Sequence of chain 1.X:
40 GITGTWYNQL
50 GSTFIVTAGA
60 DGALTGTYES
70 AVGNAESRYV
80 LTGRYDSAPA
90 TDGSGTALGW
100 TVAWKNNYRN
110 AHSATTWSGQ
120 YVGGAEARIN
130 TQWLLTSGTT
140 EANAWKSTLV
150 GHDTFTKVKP

Binding-site contacts:
Ligand atom CA contacts residue TRP103 of chain 1.X at 3.5 Å (hydrophobic).
Ligand atom CB contacts residue TRP144 of chain 1.U at 3.7 Å (hydrophobic).
Ligand atom O contacts residue SER69 of chain 1.X at 2.8 Å (h-bond).
Ligand atom O contacts residue SER69 of chain 1.X at 3.7 Å.
Ligand atom CA contacts residue TYR67 of chain 1.X at 3.7 Å (hydrophobic).
Ligand atom O contacts residue TYR78 of chain 1.X at 3.8 Å.
Ligand atom CG contacts residue TRP144 of chain 1.U at 3.6 Å (hydrophobic).
Ligand atom N contacts residue TRP103 of chain 1.X at 3.5 Å.
Ligand atom CD contacts residue LEU49 of chain 1.X at 3.5 Å (hydrophobic).
Ligand atom CD contacts residue SER112 of chain 1.X at 3.7 Å.
Ligand atom O contacts residue TYR67 of chain 1.X at 2.9 Å (h-bond).
Ligand atom CE3 contacts residue ARG108 of chain 1.X at 3.7 Å.
Ligand atom O contacts residue ALA110 of chain 1.X at 3.6 Å.
Ligand atom CB contacts residue TRP144 of chain 1.U at 3.7 Å (hydrophobic).
Ligand atom OE1 contacts residue SER112 of chain 1.X at 2.9 Å (h-bond).
Ligand atom OD1 contacts residue TRP103 of chain 1.X at 3.5 Å.
Ligand atom OD1 contacts residue LEU134 of chain 1.X at 3.7 Å.
Ligand atom CZ2 contacts residue ARG108 of chain 1.X at 3.8 Å.
Ligand atom CZ3 contacts residue ASN109 of chain 1.X at 3.7 Å.
Ligand atom CG contacts residue THR114 of chain 1.X at 3.8 Å.
Ligand atom NE1 contacts residue ARG108 of chain 1.X at 3.6 Å.
Ligand atom OE1 contacts residue LEU49 of chain 1.X at 2.7 Å (h-bond).
Ligand atom O contacts residue TRP103 of chain 1.X at 3.4 Å.
Ligand atom NE2 contacts residue LEU134 of chain 1.X at 3.8 Å.
Ligand atom C contacts residue TRP103 of chain 1.X at 3.6 Å (hydrophobic).
Ligand atom CG contacts residue SER112 of chain 1.X at 3.7 Å.
Ligand atom O contacts residue SER51 of chain 1.X at 3.1 Å (h-bond).
Ligand atom CZ3 contacts residue ARG108 of chain 1.X at 3.8 Å.
Ligand atom CA contacts residue TRP103 of chain 1.X at 3.8 Å (hydrophobic).
Ligand atom O contacts residue SER69 of chain 1.X at 3.3 Å.
Ligand atom NE2 contacts residue LEU49 of chain 1.X at 3.6 Å (h-bond).
Ligand atom OD1 contacts residue THR114 of chain 1.X at 2.7 Å (h-bond).
Ligand atom CG contacts residue ALA110 of chain 1.X at 3.9 Å (hydrophobic).
Ligand atom ND2 contacts residue TRP132 of chain 1.X at 3.3 Å.
Ligand atom O contacts residue TRP103 of chain 1.X at 3.5 Å.
Ligand atom C contacts residue TYR67 of chain 1.X at 3.7 Å (hydrophobic).
Ligand atom OE1 contacts residue SER51 of chain 1.X at 3.6 Å (h-bond).
Ligand atom CE2 contacts residue ARG108 of chain 1.X at 3.8 Å.
Ligand atom OE1 contacts residue LEU134 of chain 1.X at 3.9 Å.
Ligand atom CD1 contacts residue ARG108 of chain 1.X at 3.7 Å.

The protein below binds the small molecule below.
Small molecule (SMILES): NC(=O)CC[C@@H]1NC(=O)[C@H](CC2=c3ccccc3=NC2)NC(=O)[C@H]2CCCN2C(=O)[C@H](CCC(N)=O)NC(=O)[C@H](CC(N)=O)NC1=O

Sequence of chain 1.U:
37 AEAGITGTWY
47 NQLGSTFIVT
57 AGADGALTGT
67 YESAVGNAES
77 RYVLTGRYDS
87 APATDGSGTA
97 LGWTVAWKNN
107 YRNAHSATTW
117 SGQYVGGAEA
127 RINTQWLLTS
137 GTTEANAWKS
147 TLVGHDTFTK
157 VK